This small molecule binds to this protein.
Small molecule (SMILES): [O][Ru]12345(OC(=O)c6cc(N7CCN(C(=O)CCCC[C@@H]8SC[C@@H]9NC(=O)N[C@@H]98)CC7)c7ccccc7n->16)[C]1[C]2[C]3[C]4[C]15

Sequence of chain 2.A:
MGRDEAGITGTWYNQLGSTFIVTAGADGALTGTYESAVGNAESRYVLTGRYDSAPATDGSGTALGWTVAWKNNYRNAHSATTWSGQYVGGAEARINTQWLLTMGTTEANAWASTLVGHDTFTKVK

Sequence of chain 4.A:
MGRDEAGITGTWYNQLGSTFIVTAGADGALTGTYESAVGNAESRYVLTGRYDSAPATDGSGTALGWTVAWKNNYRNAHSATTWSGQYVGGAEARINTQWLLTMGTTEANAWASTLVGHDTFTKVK

Binding-site contacts:
Ligand atom O1 contacts residue SER27 of chain 2.A at 2.5 Å (h-bond).
Ligand atom O2 contacts residue ASN49 of chain 2.A at 2.6 Å (h-bond).
Ligand atom C21 contacts residue ALA121 of chain 2.A at 3.2 Å (hydrophobic).
Ligand atom N2 contacts residue VAL47 of chain 2.A at 3.6 Å.
Ligand atom N5 contacts residue MET112 of chain 2.A at 3.7 Å.
Ligand atom C5 contacts residue TRP120 of chain 4.A at 3.5 Å (hydrophobic).
Ligand atom C2 contacts residue ASP128 of chain 2.A at 3.8 Å.
Ligand atom C4 contacts residue VAL47 of chain 2.A at 3.8 Å (hydrophobic).
Ligand atom C8 contacts residue TRP79 of chain 2.A at 3.7 Å (hydrophobic).
Ligand atom C22 contacts residue MET112 of chain 2.A at 3.7 Å (hydrophobic).
Ligand atom C3 contacts residue TRP108 of chain 2.A at 3.7 Å (hydrophobic).
Ligand atom C1 contacts residue LEU25 of chain 2.A at 3.7 Å (hydrophobic).
Ligand atom C13 contacts residue SER88 of chain 2.A at 3.2 Å.
Ligand atom C6 contacts residue SER45 of chain 2.A at 3.7 Å.
Ligand atom C20 contacts residue ALA121 of chain 2.A at 3.4 Å (hydrophobic).
Ligand atom O1 contacts residue ASN23 of chain 2.A at 2.9 Å (h-bond).
Ligand atom C29 contacts residue ALA121 of chain 2.A at 3.7 Å (hydrophobic).
Ligand atom C1 contacts residue SER27 of chain 2.A at 3.5 Å.
Ligand atom C22 contacts residue SER122 of chain 2.A at 3.4 Å.
Ligand atom C23 contacts residue MET112 of chain 2.A at 3.6 Å (hydrophobic).
Ligand atom C7 contacts residue LEU110 of chain 2.A at 3.4 Å (hydrophobic).
Ligand atom C1 contacts residue TYR43 of chain 2.A at 3.5 Å (hydrophobic).
Ligand atom O1 contacts residue TYR43 of chain 2.A at 2.7 Å (h-bond).
Ligand atom C17 contacts residue MET112 of chain 2.A at 3.7 Å (hydrophobic).
Ligand atom N2 contacts residue SER45 of chain 2.A at 2.9 Å (h-bond).
Ligand atom C21 contacts residue SER122 of chain 2.A at 3.3 Å.
Ligand atom C15 contacts residue MET112 of chain 2.A at 3.6 Å (hydrophobic).
Ligand atom C18 contacts residue MET112 of chain 2.A at 3.6 Å (hydrophobic).
Ligand atom S1 contacts residue TRP79 of chain 2.A at 3.6 Å.
Ligand atom C19 contacts residue MET112 of chain 2.A at 3.7 Å (hydrophobic).
Ligand atom C16 contacts residue MET112 of chain 2.A at 3.6 Å (hydrophobic).
Ligand atom C14 contacts residue LEU110 of chain 2.A at 3.7 Å (hydrophobic).
Ligand atom O2 contacts residue GLY48 of chain 2.A at 3.1 Å.
Ligand atom S1 contacts residue THR90 of chain 2.A at 3.3 Å (h-bond).
Ligand atom C10 contacts residue ASN49 of chain 2.A at 3.5 Å.
Ligand atom O5 contacts residue MET112 of chain 2.A at 2.9 Å.
Ligand atom C1 contacts residue ASN23 of chain 2.A at 3.7 Å.
Ligand atom N1 contacts residue ASP128 of chain 2.A at 2.8 Å (salt-bridge).
Ligand atom C14 contacts residue SER88 of chain 2.A at 3.7 Å.
Ligand atom C1 contacts residue ASP128 of chain 2.A at 3.8 Å.